Binding-site contacts:
Ligand atom O8 contacts residue ALA49 of chain 1.N at 3.0 Å (h-bond).
Ligand atom N1 contacts residue ALA49 of chain 1.N at 3.8 Å.
Ligand atom C25 contacts residue THR20 of chain 1.N at 3.6 Å.
Ligand atom N9 contacts residue THR21 of chain 1.N at 3.3 Å (h-bond).
Ligand atom B26 contacts residue LYS33 of chain 1.N at 3.8 Å.
Ligand atom N20 contacts residue GLY47 of chain 1.N at 2.9 Å (h-bond).
Ligand atom C14 contacts residue GLY47 of chain 1.N at 3.9 Å.
Ligand atom C3 contacts residue THR22 of chain 1.N at 3.4 Å.
Ligand atom O8 contacts residue SER48 of chain 1.N at 3.8 Å.
Ligand atom O19 contacts residue THR20 of chain 1.N at 3.5 Å.
Ligand atom C6 contacts residue SER118 of chain 1.H at 3.4 Å.
Ligand atom C24 contacts residue GLY47 of chain 1.N at 3.9 Å.
Ligand atom O19 contacts residue THR21 of chain 1.N at 3.1 Å (h-bond).
Ligand atom B26 contacts residue THR1 of chain 1.N at 1.4 Å.
Ligand atom C10 contacts residue GLY47 of chain 1.N at 3.5 Å.
Ligand atom O27 contacts residue THR1 of chain 1.N at 2.4 Å (h-bond).
Ligand atom C24 contacts residue THR52 of chain 1.N at 3.7 Å.
Ligand atom C21 contacts residue GLY47 of chain 1.N at 3.8 Å.
Ligand atom O27 contacts residue GLY47 of chain 1.N at 3.4 Å (h-bond).
Ligand atom C23 contacts residue GLY47 of chain 1.N at 3.5 Å.
Ligand atom C21 contacts residue LYS33 of chain 1.N at 3.9 Å.
Ligand atom C22 contacts residue LYS33 of chain 1.N at 3.9 Å.
Ligand atom C11 contacts residue THR21 of chain 1.N at 3.5 Å.
Ligand atom C6 contacts residue HIS114 of chain 1.H at 3.3 Å.
Ligand atom N4 contacts residue THR22 of chain 1.N at 2.6 Å (h-bond).
Ligand atom C5 contacts residue THR22 of chain 1.N at 3.6 Å.
Ligand atom C21 contacts residue THR1 of chain 1.N at 2.4 Å.
Ligand atom C13 contacts residue GLY47 of chain 1.N at 3.6 Å.
Ligand atom O28 contacts residue SER168 of chain 1.N at 3.9 Å.
Ligand atom C18 contacts residue GLY47 of chain 1.N at 3.7 Å.
Ligand atom C24 contacts residue ARG45 of chain 1.N at 3.5 Å.
Ligand atom C5 contacts residue HIS114 of chain 1.H at 3.2 Å.
Ligand atom N1 contacts residue SER118 of chain 1.H at 3.8 Å.
Ligand atom C25 contacts residue LYS33 of chain 1.N at 3.9 Å.
Ligand atom O28 contacts residue THR1 of chain 1.N at 2.3 Å (h-bond).
Ligand atom C3 contacts residue THR21 of chain 1.N at 3.2 Å.
Ligand atom C22 contacts residue SER46 of chain 1.N at 3.9 Å.
Ligand atom C22 contacts residue THR1 of chain 1.N at 2.8 Å.
Ligand atom C22 contacts residue GLY47 of chain 1.N at 3.6 Å.
Ligand atom N20 contacts residue THR1 of chain 1.N at 3.7 Å.

Sequence of chain 1.H:
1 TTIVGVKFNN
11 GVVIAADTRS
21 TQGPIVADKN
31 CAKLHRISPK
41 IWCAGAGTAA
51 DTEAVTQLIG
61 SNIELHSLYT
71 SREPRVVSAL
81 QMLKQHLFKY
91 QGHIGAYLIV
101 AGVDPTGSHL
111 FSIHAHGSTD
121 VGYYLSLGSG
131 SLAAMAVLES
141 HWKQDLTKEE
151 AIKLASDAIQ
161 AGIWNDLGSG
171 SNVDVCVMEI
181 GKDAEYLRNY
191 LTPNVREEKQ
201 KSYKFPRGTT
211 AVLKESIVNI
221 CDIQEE

This protein binds this small molecule.
Small molecule (SMILES): CC(C)C[C@H](NC(=O)[C@H](Cc1ccccc1)NC(=O)c1cnccn1)B(O)O

Sequence of chain 1.N:
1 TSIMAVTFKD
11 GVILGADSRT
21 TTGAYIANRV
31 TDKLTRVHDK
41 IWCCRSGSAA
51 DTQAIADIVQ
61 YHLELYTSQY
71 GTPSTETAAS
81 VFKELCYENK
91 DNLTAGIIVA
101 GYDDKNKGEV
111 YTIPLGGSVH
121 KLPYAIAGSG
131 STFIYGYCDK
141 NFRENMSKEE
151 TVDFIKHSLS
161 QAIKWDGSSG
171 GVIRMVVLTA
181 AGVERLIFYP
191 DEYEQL